Binding-site contacts:
Ligand atom C14 contacts residue TYR197 of chain 39.A at 4.1 Å (hydrophobic).
Ligand atom C7 contacts residue LEU106 of chain 39.A at 4.1 Å (hydrophobic).
Ligand atom C1 contacts residue ASN198 of chain 39.A at 4.0 Å.
Ligand atom C20 contacts residue VAL188 of chain 39.A at 3.7 Å (hydrophobic).
Ligand atom C10 contacts residue TYR128 of chain 39.A at 3.6 Å (hydrophobic).
Ligand atom C21 contacts residue ILE104 of chain 39.A at 3.5 Å (hydrophobic).
Ligand atom N4 contacts residue ASN219 of chain 39.A at 4.0 Å.
Ligand atom C11 contacts residue TYR128 of chain 39.A at 3.4 Å (hydrophobic).
Ligand atom C7 contacts residue PHE124 of chain 39.A at 3.8 Å (hydrophobic).
Ligand atom C20 contacts residue VAL191 of chain 39.A at 3.5 Å (hydrophobic).
Ligand atom C10 contacts residue ILE104 of chain 39.A at 3.9 Å (hydrophobic).
Ligand atom C19 contacts residue TYR152 of chain 39.A at 3.9 Å (hydrophobic).
Ligand atom C8 contacts residue PHE124 of chain 39.A at 3.6 Å (hydrophobic).
Ligand atom C8 contacts residue TYR197 of chain 39.A at 3.4 Å (hydrophobic).
Ligand atom C13 contacts residue SER126 of chain 39.A at 3.7 Å.
Ligand atom N12 contacts residue TYR128 of chain 39.A at 2.5 Å (h-bond).
Ligand atom C11 contacts residue ILE104 of chain 39.A at 3.5 Å (hydrophobic).
Ligand atom C13 contacts residue TYR197 of chain 39.A at 4.0 Å (hydrophobic).
Ligand atom N5 contacts residue DMS1 of chain 39.F at 3.9 Å.
Ligand atom C19 contacts residue VAL191 of chain 39.A at 4.0 Å (hydrophobic).
Ligand atom N4 contacts residue DMS1 of chain 39.F at 3.6 Å (h-bond).
Ligand atom C19 contacts residue VAL188 of chain 39.A at 3.5 Å (hydrophobic).
Ligand atom N9 contacts residue TYR128 of chain 39.A at 4.1 Å.
Ligand atom C16 contacts residue ILE104 of chain 39.A at 3.7 Å (hydrophobic).
Ligand atom C16 contacts residue TYR128 of chain 39.A at 2.9 Å (hydrophobic).
Ligand atom C18 contacts residue TYR152 of chain 39.A at 3.8 Å (hydrophobic).
Ligand atom C11 contacts residue MET221 of chain 39.A at 4.0 Å (hydrophobic).
Ligand atom C1 contacts residue DMS1 of chain 39.F at 4.1 Å.
Ligand atom C14 contacts residue SER126 of chain 39.A at 3.6 Å.
Ligand atom N5 contacts residue ASN219 of chain 39.A at 4.1 Å.
Ligand atom C10 contacts residue LEU106 of chain 39.A at 4.0 Å (hydrophobic).
Ligand atom C17 contacts residue TYR128 of chain 39.A at 3.8 Å (hydrophobic).
Ligand atom C10 contacts residue MET221 of chain 39.A at 4.0 Å (hydrophobic).
Ligand atom C21 contacts residue MET224 of chain 39.A at 4.0 Å (hydrophobic).
Ligand atom C13 contacts residue TYR128 of chain 39.A at 3.0 Å (hydrophobic).
Ligand atom C7 contacts residue TYR197 of chain 39.A at 3.5 Å (hydrophobic).
Ligand atom C14 contacts residue TYR128 of chain 39.A at 3.3 Å (hydrophobic).
Ligand atom C17 contacts residue ILE104 of chain 39.A at 3.8 Å (hydrophobic).
Ligand atom C18 contacts residue VAL188 of chain 39.A at 3.9 Å (hydrophobic).
Ligand atom C15 contacts residue TYR128 of chain 39.A at 3.0 Å (hydrophobic).

This small molecule binds to this protein.
Small molecule (SMILES): COc1ccc(N2CCN(c3cccc(C)c3)CC2)nn1

Sequence of chain 39.A:
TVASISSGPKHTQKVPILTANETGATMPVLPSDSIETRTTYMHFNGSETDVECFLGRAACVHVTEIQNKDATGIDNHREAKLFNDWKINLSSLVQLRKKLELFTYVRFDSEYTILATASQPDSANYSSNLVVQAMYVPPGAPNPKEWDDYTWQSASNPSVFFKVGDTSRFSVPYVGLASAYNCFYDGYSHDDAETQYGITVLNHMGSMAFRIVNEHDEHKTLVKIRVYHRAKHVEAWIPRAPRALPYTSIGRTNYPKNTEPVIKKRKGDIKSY